This protein binds this small molecule.
Small molecule (SMILES): CC(C)C[C@H](NC(=O)[C@H](CCCN=C(N)N)NC(=O)[C@H](CCCN=C(N)N)NC(=O)[C@@H](NC(=O)[C@H](CO)NC(=O)[C@H](CC(C)C)NC(=O)[C@H](CC(=O)O)NC(=O)[C@H](Cc1ccccc1)NC(=O)[C@H](CCC(N)=O)NC(=O)[C@@H](N)CO)[C@@H](C)O)C(=O)N[C@@H](CCCCN)C(=O)N[C@@H](CO)C(=O)O

Sequence of chain 1.D:
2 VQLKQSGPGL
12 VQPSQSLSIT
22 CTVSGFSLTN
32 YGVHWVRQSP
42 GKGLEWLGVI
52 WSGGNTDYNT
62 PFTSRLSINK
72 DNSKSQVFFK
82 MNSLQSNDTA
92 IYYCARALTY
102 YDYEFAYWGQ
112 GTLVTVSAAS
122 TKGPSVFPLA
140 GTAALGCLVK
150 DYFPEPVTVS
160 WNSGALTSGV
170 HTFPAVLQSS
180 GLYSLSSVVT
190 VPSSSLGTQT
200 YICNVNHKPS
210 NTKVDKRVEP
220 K

Binding-site contacts:
Ligand atom NH1 contacts residue GLN111 of chain 1.D at 2.6 Å (h-bond).
Ligand atom NH2 contacts residue ALA84 of chain 1.C at 3.2 Å.
Ligand atom C contacts residue ARG142 of chain 1.C at 3.5 Å.
Ligand atom NH1 contacts residue THR40 of chain 1.C at 3.1 Å (h-bond).
Ligand atom CD contacts residue PRO41 of chain 1.D at 3.4 Å (hydrophobic).
Ligand atom CE2 contacts residue GLN39 of chain 1.D at 3.6 Å.
Ligand atom CG contacts residue ILE92 of chain 1.D at 3.5 Å (hydrophobic).
Ligand atom CB contacts residue ASP85 of chain 1.C at 3.5 Å.
Ligand atom NE contacts residue ILE92 of chain 1.D at 3.3 Å.
Ligand atom CD contacts residue ASP85 of chain 1.C at 3.6 Å.
Ligand atom CG2 contacts residue PRO173 of chain 1.D at 3.6 Å (hydrophobic).
Ligand atom CD contacts residue GLY42 of chain 1.C at 3.2 Å.
Ligand atom OXT contacts residue ARG142 of chain 1.C at 2.4 Å (salt-bridge).
Ligand atom N contacts residue ASP85 of chain 1.C at 2.6 Å (salt-bridge).
Ligand atom NE contacts residue ASP85 of chain 1.C at 3.0 Å (salt-bridge).
Ligand atom CG contacts residue TYR87 of chain 1.C at 3.5 Å (hydrophobic).
Ligand atom NH1 contacts residue GLY42 of chain 1.C at 3.6 Å (h-bond).
Ligand atom NE2 contacts residue PRO41 of chain 1.D at 3.5 Å (h-bond).
Ligand atom CD1 contacts residue THR90 of chain 1.D at 3.5 Å.
Ligand atom C contacts residue ASP85 of chain 1.C at 3.4 Å.
Ligand atom CD2 contacts residue TYR87 of chain 1.C at 3.6 Å (hydrophobic).
Ligand atom CZ contacts residue GLN111 of chain 1.D at 3.2 Å.
Ligand atom OXT contacts residue LYS103 of chain 1.C at 3.2 Å (salt-bridge).
Ligand atom CZ contacts residue GLN39 of chain 1.D at 3.4 Å.
Ligand atom O contacts residue ASN41 of chain 1.C at 3.4 Å (h-bond).
Ligand atom OG contacts residue GLU154 of chain 1.D at 2.9 Å (salt-bridge).
Ligand atom NH2 contacts residue GLN111 of chain 1.D at 2.9 Å (h-bond).
Ligand atom CG contacts residue THR40 of chain 1.C at 3.4 Å.
Ligand atom O contacts residue ASN41 of chain 1.C at 2.8 Å (h-bond).
Ligand atom CB contacts residue GLU154 of chain 1.D at 3.2 Å.
Ligand atom O contacts residue PRO41 of chain 1.D at 3.4 Å.
Ligand atom CA contacts residue ASP85 of chain 1.C at 3.3 Å.
Ligand atom CZ contacts residue ASP85 of chain 1.C at 3.5 Å.
Ligand atom OE1 contacts residue PRO41 of chain 1.D at 3.5 Å (h-bond).
Ligand atom O contacts residue LYS103 of chain 1.C at 3.0 Å (salt-bridge).
Ligand atom CD contacts residue THR40 of chain 1.C at 3.6 Å.
Ligand atom CE1 contacts residue GLN39 of chain 1.D at 3.2 Å.
Ligand atom O contacts residue ILE10 of chain 1.C at 3.3 Å.
Ligand atom NH2 contacts residue ASP85 of chain 1.C at 2.9 Å (salt-bridge).
Ligand atom CG contacts residue ASP85 of chain 1.C at 3.6 Å.

Sequence of chain 1.C:
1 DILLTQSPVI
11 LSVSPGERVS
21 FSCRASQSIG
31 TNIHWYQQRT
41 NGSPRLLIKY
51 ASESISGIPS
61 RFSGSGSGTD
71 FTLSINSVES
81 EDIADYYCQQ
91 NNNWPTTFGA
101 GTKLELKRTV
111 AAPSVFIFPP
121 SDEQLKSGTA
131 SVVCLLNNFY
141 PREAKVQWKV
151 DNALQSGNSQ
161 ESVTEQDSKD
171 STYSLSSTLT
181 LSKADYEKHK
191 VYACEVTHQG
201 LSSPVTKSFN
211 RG